Sequence of chain 2.B:
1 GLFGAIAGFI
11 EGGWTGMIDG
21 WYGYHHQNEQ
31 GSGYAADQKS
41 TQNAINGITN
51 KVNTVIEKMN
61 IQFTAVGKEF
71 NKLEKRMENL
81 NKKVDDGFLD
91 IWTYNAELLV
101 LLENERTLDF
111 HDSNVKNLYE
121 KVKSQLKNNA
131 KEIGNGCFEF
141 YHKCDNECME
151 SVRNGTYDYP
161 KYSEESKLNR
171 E

Sequence of chain 2.A:
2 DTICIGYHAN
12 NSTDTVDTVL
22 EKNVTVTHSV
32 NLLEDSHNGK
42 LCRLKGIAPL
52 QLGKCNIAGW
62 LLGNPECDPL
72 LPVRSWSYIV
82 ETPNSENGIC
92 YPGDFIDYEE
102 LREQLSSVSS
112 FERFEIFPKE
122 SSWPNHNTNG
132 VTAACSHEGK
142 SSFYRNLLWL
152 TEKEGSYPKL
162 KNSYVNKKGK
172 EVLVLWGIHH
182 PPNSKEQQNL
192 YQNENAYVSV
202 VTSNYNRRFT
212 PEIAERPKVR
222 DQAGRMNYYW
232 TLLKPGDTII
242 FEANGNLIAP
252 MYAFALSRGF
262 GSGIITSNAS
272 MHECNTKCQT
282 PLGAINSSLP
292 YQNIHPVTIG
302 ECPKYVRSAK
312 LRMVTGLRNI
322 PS

A protein and the small-molecule ligand that binds it are described below.
Small molecule (SMILES): O=C(c1ccc(N=[S@](=O)(F)N2Cc3cccnc3C2)cc1Cl)N1CCO[C@@H](c2ccccc2)C1

Binding-site contacts:
Ligand atom C5 contacts residue GLY20 of chain 2.B at 3.6 Å.
Ligand atom C1 contacts residue HIS29 of chain 2.A at 3.5 Å.
Ligand atom O1 contacts residue ILE45 of chain 2.B at 3.4 Å.
Ligand atom C10 contacts residue TRP21 of chain 2.B at 3.8 Å (hydrophobic).
Ligand atom C24 contacts residue ILE56 of chain 2.B at 3.7 Å (hydrophobic).
Ligand atom CL1 contacts residue TRP21 of chain 2.B at 4.0 Å.
Ligand atom C10 contacts residue HIS29 of chain 2.A at 3.6 Å.
Ligand atom O3 contacts residue THR49 of chain 2.B at 3.0 Å.
Ligand atom C17 contacts residue THR316 of chain 2.A at 3.6 Å.
Ligand atom C16 contacts residue THR316 of chain 2.A at 3.9 Å.
Ligand atom N3 contacts residue VAL52 of chain 2.B at 3.5 Å.
Ligand atom CL1 contacts residue ILE45 of chain 2.B at 3.8 Å.
Ligand atom C18 contacts residue ASN53 of chain 2.B at 3.5 Å.
Ligand atom O2 contacts residue TRP21 of chain 2.B at 3.3 Å.
Ligand atom C21 contacts residue VAL31 of chain 2.A at 3.9 Å (hydrophobic).
Ligand atom C13 contacts residue THR316 of chain 2.A at 4.0 Å.
Ligand atom C3 contacts residue TRP21 of chain 2.B at 4.0 Å (hydrophobic).
Ligand atom C8 contacts residue ILE45 of chain 2.B at 3.5 Å (hydrophobic).
Ligand atom C23 contacts residue ILE56 of chain 2.B at 3.9 Å (hydrophobic).
Ligand atom C2 contacts residue HIS29 of chain 2.A at 3.5 Å.
Ligand atom C6 contacts residue HIS29 of chain 2.A at 4.0 Å.
Ligand atom N2 contacts residue VAL52 of chain 2.B at 3.4 Å.
Ligand atom C12 contacts residue THR316 of chain 2.A at 3.6 Å.
Ligand atom O3 contacts residue VAL52 of chain 2.B at 3.2 Å.
Ligand atom C11 contacts residue THR316 of chain 2.A at 3.5 Å.
Ligand atom C5 contacts residue TRP21 of chain 2.B at 3.5 Å (hydrophobic).
Ligand atom C4 contacts residue ILE45 of chain 2.B at 4.0 Å (hydrophobic).
Ligand atom O2 contacts residue THR316 of chain 2.A at 2.7 Å (h-bond).
Ligand atom C6 contacts residue GLY20 of chain 2.B at 4.0 Å.
Ligand atom C4 contacts residue TRP21 of chain 2.B at 3.3 Å (hydrophobic).
Ligand atom CL1 contacts residue THR49 of chain 2.B at 3.6 Å.
Ligand atom C7 contacts residue TRP21 of chain 2.B at 3.7 Å (hydrophobic).
Ligand atom C19 contacts residue ILE56 of chain 2.B at 4.0 Å (hydrophobic).
Ligand atom C7 contacts residue ILE45 of chain 2.B at 3.4 Å (hydrophobic).
Ligand atom C20 contacts residue ILE56 of chain 2.B at 3.8 Å (hydrophobic).
Ligand atom C22 contacts residue SER289 of chain 2.A at 3.5 Å.
Ligand atom C23 contacts residue SER289 of chain 2.A at 3.3 Å.
Ligand atom C15 contacts residue THR316 of chain 2.A at 4.0 Å.
Ligand atom S1 contacts residue VAL52 of chain 2.B at 3.6 Å.
Ligand atom O2 contacts residue HIS29 of chain 2.A at 3.2 Å.